A small-molecule ligand and the protein it binds are described below.
Small molecule (SMILES): OC[C@H]1O[C@H](O[C@H]2[C@H](O)[C@@H](O)[C@H](OCCCC3CCCCC3)O[C@@H]2CO)[C@H](O)[C@@H](O)[C@@H]1O

Binding-site contacts:
Ligand atom C11 contacts residue TYR25 of chain 1.A at 4.3 Å (hydrophobic).
Ligand atom C52 contacts residue ARG23 of chain 1.A at 4.0 Å.
Ligand atom C62 contacts residue ARG23 of chain 1.A at 3.6 Å.
Ligand atom O50 contacts residue SER38 of chain 1.A at 3.7 Å.
Ligand atom C4 contacts residue GLY124 of chain 1.B at 3.9 Å.
Ligand atom C11 contacts residue ARG23 of chain 1.A at 4.3 Å.
Ligand atom C2 contacts residue GLY124 of chain 1.B at 3.5 Å.
Ligand atom C31 contacts residue ILE35 of chain 1.A at 4.4 Å (hydrophobic).
Ligand atom C21 contacts residue ILE35 of chain 1.A at 3.9 Å (hydrophobic).
Ligand atom C52 contacts residue GLU43 of chain 1.B at 3.4 Å.
Ligand atom C60 contacts residue SER38 of chain 1.A at 4.4 Å.
Ligand atom C12 contacts residue ARG23 of chain 1.A at 4.4 Å.
Ligand atom C42 contacts residue LEU40 of chain 1.B at 4.2 Å (hydrophobic).
Ligand atom C62 contacts residue GLU43 of chain 1.B at 3.7 Å.
Ligand atom C22 contacts residue ILE35 of chain 1.A at 4.2 Å (hydrophobic).
Ligand atom O3 contacts residue GLY124 of chain 1.B at 2.8 Å (h-bond).
Ligand atom O10 contacts residue SER38 of chain 1.A at 4.3 Å.
Ligand atom O20 contacts residue ARG23 of chain 1.A at 4.2 Å.
Ligand atom C3 contacts residue GLY124 of chain 1.B at 3.5 Å.
Ligand atom C42 contacts residue SER20 of chain 1.A at 3.9 Å.
Ligand atom O3 contacts residue HIS125 of chain 1.B at 4.3 Å.
Ligand atom C2 contacts residue HIS125 of chain 1.B at 4.4 Å.
Ligand atom C31 contacts residue ARG23 of chain 1.A at 3.8 Å.
Ligand atom C12 contacts residue ILE35 of chain 1.A at 3.9 Å (hydrophobic).
Ligand atom C22 contacts residue TYR25 of chain 1.A at 3.6 Å (hydrophobic).
Ligand atom C10 contacts residue SER38 of chain 1.A at 4.4 Å.
Ligand atom C42 contacts residue LEU19 of chain 1.A at 3.8 Å (hydrophobic).
Ligand atom C12 contacts residue TYR25 of chain 1.A at 4.3 Å (hydrophobic).
Ligand atom C32 contacts residue TYR25 of chain 1.A at 3.9 Å (hydrophobic).
Ligand atom C22 contacts residue ALA31 of chain 1.A at 4.1 Å (hydrophobic).
Ligand atom C21 contacts residue TYR25 of chain 1.A at 4.4 Å (hydrophobic).
Ligand atom O2 contacts residue HIS125 of chain 1.B at 3.4 Å.
Ligand atom C11 contacts residue ASP34 of chain 1.A at 4.3 Å.
Ligand atom C21 contacts residue ASP34 of chain 1.A at 4.4 Å.
Ligand atom C52 contacts residue LEU19 of chain 1.A at 4.3 Å (hydrophobic).
Ligand atom C32 contacts residue ALA31 of chain 1.A at 4.2 Å (hydrophobic).
Ligand atom O2 contacts residue GLY124 of chain 1.B at 4.0 Å.
Ligand atom C32 contacts residue SER20 of chain 1.A at 3.5 Å.
Ligand atom C31 contacts residue TYR25 of chain 1.A at 3.5 Å (hydrophobic).

Sequence of chain 1.A:
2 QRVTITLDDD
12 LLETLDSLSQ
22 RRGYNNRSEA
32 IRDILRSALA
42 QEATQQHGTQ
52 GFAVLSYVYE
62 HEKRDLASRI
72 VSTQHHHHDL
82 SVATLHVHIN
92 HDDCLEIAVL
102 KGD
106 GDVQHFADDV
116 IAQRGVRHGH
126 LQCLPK

Sequence of chain 1.B:
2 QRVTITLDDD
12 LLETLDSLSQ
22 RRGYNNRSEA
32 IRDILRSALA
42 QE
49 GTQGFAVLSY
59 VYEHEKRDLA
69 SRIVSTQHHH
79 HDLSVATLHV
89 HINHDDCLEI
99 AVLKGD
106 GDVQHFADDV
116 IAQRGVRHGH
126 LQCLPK